Sequence of chain 1.C:
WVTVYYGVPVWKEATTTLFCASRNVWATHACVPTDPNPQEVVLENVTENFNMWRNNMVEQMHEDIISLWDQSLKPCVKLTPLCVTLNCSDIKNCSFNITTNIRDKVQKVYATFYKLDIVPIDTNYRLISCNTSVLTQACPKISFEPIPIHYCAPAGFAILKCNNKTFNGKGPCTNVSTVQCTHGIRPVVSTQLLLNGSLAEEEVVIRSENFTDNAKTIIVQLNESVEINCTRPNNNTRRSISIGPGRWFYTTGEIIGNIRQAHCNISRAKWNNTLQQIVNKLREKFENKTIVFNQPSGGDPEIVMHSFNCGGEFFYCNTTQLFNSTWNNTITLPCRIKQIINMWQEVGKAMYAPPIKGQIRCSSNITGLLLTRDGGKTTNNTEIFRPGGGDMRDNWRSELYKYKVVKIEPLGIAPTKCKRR

Sequence of chain 1.I:
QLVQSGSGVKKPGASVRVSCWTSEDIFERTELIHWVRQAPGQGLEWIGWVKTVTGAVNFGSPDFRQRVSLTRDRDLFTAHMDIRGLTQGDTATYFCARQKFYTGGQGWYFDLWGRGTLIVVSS

The protein below binds the small molecule below.
Small molecule (SMILES): CC(=O)N[C@H]1[C@H](O[C@H]2[C@H](O)[C@@H](NC(C)=O)CO[C@@H]2CO)O[C@H](CO)[C@@H](O[C@@H]2O[C@H](CO[C@H]3O[C@H](CO)[C@@H](O)[C@H](O)[C@@H]3O)[C@@H](O)[C@H](O[C@H]3O[C@H](CO)[C@@H](O)[C@H](O)[C@@H]3O[C@H]3O[C@H](CO)[C@@H](O)[C@H](O)[C@@H]3O)[C@@H]2O)[C@@H]1O

Binding-site contacts:
Ligand atom C5 contacts residue ASN175 of chain 1.C at 3.8 Å.
Ligand atom C6 contacts residue SER17 of chain 1.I at 3.9 Å.
Ligand atom O3 contacts residue ASP75 of chain 1.I at 4.0 Å.
Ligand atom C6 contacts residue ILE172 of chain 1.C at 4.0 Å (hydrophobic).
Ligand atom O6 contacts residue ARG170 of chain 1.C at 3.1 Å (salt-bridge).
Ligand atom N2 contacts residue ASN175 of chain 1.C at 2.9 Å (h-bond).
Ligand atom O5 contacts residue ASN175 of chain 1.C at 2.5 Å (h-bond).
Ligand atom C8 contacts residue ASP77 of chain 1.I at 3.6 Å.
Ligand atom C7 contacts residue LEU78 of chain 1.I at 4.0 Å (hydrophobic).
Ligand atom N2 contacts residue THR176 of chain 1.C at 4.0 Å.
Ligand atom C4 contacts residue LYS12 of chain 1.I at 4.3 Å.
Ligand atom C6 contacts residue ARG170 of chain 1.C at 3.4 Å.
Ligand atom O7 contacts residue LEU78 of chain 1.I at 3.8 Å.
Ligand atom C1 contacts residue ARG170 of chain 1.C at 4.3 Å.
Ligand atom C1 contacts residue ASN175 of chain 1.C at 1.5 Å.
Ligand atom O4 contacts residue ARG19 of chain 1.I at 4.2 Å.
Ligand atom C4 contacts residue ASN175 of chain 1.C at 4.4 Å.
Ligand atom O4 contacts residue VAL18 of chain 1.I at 4.1 Å.
Ligand atom O6 contacts residue VAL153 of chain 1.C at 4.3 Å.
Ligand atom O3 contacts residue ARG86 of chain 1.I at 4.3 Å.
Ligand atom O6 contacts residue SER17 of chain 1.I at 3.8 Å.
Ligand atom C2 contacts residue ASN175 of chain 1.C at 2.5 Å.
Ligand atom O6 contacts residue ASP344 of chain 1.C at 2.9 Å (salt-bridge).
Ligand atom C8 contacts residue ILE172 of chain 1.C at 3.9 Å (hydrophobic).
Ligand atom O3 contacts residue LEU78 of chain 1.I at 4.4 Å.
Ligand atom O5 contacts residue ARG170 of chain 1.C at 3.1 Å (salt-bridge).
Ligand atom O7 contacts residue ASN175 of chain 1.C at 4.2 Å.
Ligand atom C6 contacts residue VAL153 of chain 1.C at 4.2 Å (hydrophobic).
Ligand atom C7 contacts residue ASN175 of chain 1.C at 3.7 Å.
Ligand atom C1 contacts residue THR176 of chain 1.C at 3.9 Å.
Ligand atom C7 contacts residue THR176 of chain 1.C at 4.3 Å.
Ligand atom C5 contacts residue ARG170 of chain 1.C at 3.9 Å.
Ligand atom C3 contacts residue ASN175 of chain 1.C at 3.9 Å.
Ligand atom O4 contacts residue LYS12 of chain 1.I at 3.5 Å (salt-bridge).
Ligand atom C6 contacts residue ASP344 of chain 1.C at 3.8 Å.
Ligand atom C8 contacts residue LEU78 of chain 1.I at 3.8 Å (hydrophobic).
Ligand atom O4 contacts residue SER17 of chain 1.I at 3.3 Å (h-bond).
Ligand atom C8 contacts residue THR176 of chain 1.C at 3.8 Å.